Sequence of chain 1.B:
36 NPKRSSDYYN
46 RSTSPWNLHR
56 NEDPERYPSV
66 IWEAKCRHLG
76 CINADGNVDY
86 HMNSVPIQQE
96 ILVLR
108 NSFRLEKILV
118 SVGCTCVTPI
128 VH

Sequence of chain 1.A:
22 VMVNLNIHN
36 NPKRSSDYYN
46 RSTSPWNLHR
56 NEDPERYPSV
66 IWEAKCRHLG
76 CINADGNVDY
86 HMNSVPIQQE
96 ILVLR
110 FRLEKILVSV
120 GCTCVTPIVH

This protein binds this small molecule.
Small molecule (SMILES): CNC(=O)[C@H]1Cc2ccc(cc2)NC(=O)[C@@H](NC(=O)c2ccnn2C)Cc2cc(ccc2Cl)-c2cccc(c2)CCC(=O)N1

Binding-site contacts:
Ligand atom C16 contacts residue LEU97 of chain 1.A at 3.8 Å (hydrophobic).
Ligand atom C25 contacts residue LEU97 of chain 1.A at 3.6 Å (hydrophobic).
Ligand atom C10 contacts residue ILE96 of chain 1.B at 3.8 Å (hydrophobic).
Ligand atom C12 contacts residue LEU97 of chain 1.B at 3.3 Å (hydrophobic).
Ligand atom C21 contacts residue LEU97 of chain 1.A at 3.6 Å (hydrophobic).
Ligand atom C11 contacts residue LEU97 of chain 1.A at 3.8 Å (hydrophobic).
Ligand atom C12 contacts residue LEU97 of chain 1.A at 3.7 Å (hydrophobic).
Ligand atom O2 contacts residue ILE96 of chain 1.A at 3.3 Å.
Ligand atom CL1 contacts residue LEU112 of chain 1.B at 3.7 Å.
Ligand atom N5 contacts residue ILE96 of chain 1.A at 3.6 Å.
Ligand atom C13 contacts residue LEU97 of chain 1.A at 3.5 Å (hydrophobic).
Ligand atom C32 contacts residue ILE96 of chain 1.A at 3.5 Å (hydrophobic).
Ligand atom O2 contacts residue LEU97 of chain 1.A at 2.8 Å (h-bond).
Ligand atom C15 contacts residue LEU97 of chain 1.A at 3.6 Å (hydrophobic).
Ligand atom C10 contacts residue PRO63 of chain 1.B at 3.6 Å (hydrophobic).
Ligand atom C22 contacts residue TYR62 of chain 1.B at 3.4 Å (hydrophobic).
Ligand atom C32 contacts residue PRO63 of chain 1.A at 3.4 Å (hydrophobic).
Ligand atom C19 contacts residue LEU97 of chain 1.B at 3.5 Å (hydrophobic).
Ligand atom O1 contacts residue VAL65 of chain 1.B at 3.3 Å (h-bond).
Ligand atom O1 contacts residue TRP67 of chain 1.B at 2.9 Å (h-bond).
Ligand atom C17 contacts residue TYR62 of chain 1.B at 3.6 Å (hydrophobic).
Ligand atom N2 contacts residue LEU97 of chain 1.B at 3.3 Å (h-bond).
Ligand atom O4 contacts residue LEU97 of chain 1.B at 2.7 Å (h-bond).
Ligand atom O4 contacts residue ILE96 of chain 1.B at 3.3 Å.
Ligand atom O1 contacts residue ILE66 of chain 1.B at 3.2 Å.
Ligand atom C7 contacts residue GLU95 of chain 1.A at 3.8 Å.
Ligand atom C1 contacts residue TRP67 of chain 1.B at 3.4 Å (hydrophobic).
Ligand atom C17 contacts residue PRO63 of chain 1.B at 3.5 Å (hydrophobic).
Ligand atom C29 contacts residue LEU97 of chain 1.B at 3.8 Å (hydrophobic).
Ligand atom C33 contacts residue GLU95 of chain 1.B at 3.1 Å.
Ligand atom C21 contacts residue TYR62 of chain 1.B at 3.5 Å (hydrophobic).
Ligand atom C9 contacts residue ILE96 of chain 1.B at 3.6 Å (hydrophobic).
Ligand atom C31 contacts residue PRO63 of chain 1.A at 3.8 Å (hydrophobic).
Ligand atom C6 contacts residue GLU95 of chain 1.A at 3.6 Å.
Ligand atom O3 contacts residue PRO63 of chain 1.B at 3.8 Å.
Ligand atom C31 contacts residue LEU97 of chain 1.A at 3.4 Å (hydrophobic).
Ligand atom C18 contacts residue TYR62 of chain 1.B at 3.6 Å (hydrophobic).
Ligand atom C20 contacts residue LEU97 of chain 1.A at 3.4 Å (hydrophobic).
Ligand atom N4 contacts residue LEU97 of chain 1.A at 3.0 Å (h-bond).
Ligand atom CL1 contacts residue LEU97 of chain 1.B at 3.2 Å.